Sequence of chain 2.A:
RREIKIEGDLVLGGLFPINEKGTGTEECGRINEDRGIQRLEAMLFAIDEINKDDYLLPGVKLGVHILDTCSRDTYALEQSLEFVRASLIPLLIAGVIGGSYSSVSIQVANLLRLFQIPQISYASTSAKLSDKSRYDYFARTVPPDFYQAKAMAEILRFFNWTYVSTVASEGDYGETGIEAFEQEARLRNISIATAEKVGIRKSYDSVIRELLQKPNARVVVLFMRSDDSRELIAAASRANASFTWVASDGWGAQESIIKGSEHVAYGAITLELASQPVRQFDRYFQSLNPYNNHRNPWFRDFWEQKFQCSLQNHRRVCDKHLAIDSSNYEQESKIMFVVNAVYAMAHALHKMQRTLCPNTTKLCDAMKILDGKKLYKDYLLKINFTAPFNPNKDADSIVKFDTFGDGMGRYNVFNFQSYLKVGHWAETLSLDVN

Binding-site contacts:
Ligand atom C8 contacts residue ALA174 of chain 2.A at 3.6 Å (hydrophobic).
Ligand atom C7 contacts residue ARG66 of chain 2.A at 4.3 Å.
Ligand atom C4 contacts residue SER153 of chain 2.A at 3.2 Å.
Ligand atom S19 contacts residue ARG66 of chain 2.A at 3.2 Å (salt-bridge).
Ligand atom C10 contacts residue ALA174 of chain 2.A at 3.7 Å (hydrophobic).
Ligand atom O15 contacts residue ALA174 of chain 2.A at 4.0 Å.
Ligand atom O15 contacts residue LYS391 of chain 2.A at 3.2 Å.
Ligand atom O17 contacts residue SER151 of chain 2.A at 3.9 Å.
Ligand atom O18 contacts residue SER153 of chain 2.A at 2.9 Å (h-bond).
Ligand atom C4 contacts residue TYR152 of chain 2.A at 4.2 Å (hydrophobic).
Ligand atom C6 contacts residue ARG66 of chain 2.A at 4.1 Å.
Ligand atom C3 contacts residue ARG66 of chain 2.A at 3.6 Å.
Ligand atom C9 contacts residue TYR152 of chain 2.A at 3.6 Å (hydrophobic).
Ligand atom O16 contacts residue THR176 of chain 2.A at 2.7 Å (h-bond).
Ligand atom C8 contacts residue SER151 of chain 2.A at 3.9 Å.
Ligand atom O15 contacts residue ARG70 of chain 2.A at 2.8 Å (salt-bridge).
Ligand atom N11 contacts residue ARG279 of chain 2.A at 4.3 Å.
Ligand atom C4 contacts residue ALA174 of chain 2.A at 3.8 Å (hydrophobic).
Ligand atom N14 contacts residue THR176 of chain 2.A at 3.0 Å (h-bond).
Ligand atom C4 contacts residue SER151 of chain 2.A at 4.0 Å.
Ligand atom C3 contacts residue ARG70 of chain 2.A at 3.4 Å.
Ligand atom N14 contacts residue ALA174 of chain 2.A at 3.5 Å (h-bond).
Ligand atom O16 contacts residue ALA174 of chain 2.A at 3.2 Å (h-bond).
Ligand atom O16 contacts residue SER177 of chain 2.A at 4.1 Å.
Ligand atom O15 contacts residue ARG66 of chain 2.A at 4.0 Å.
Ligand atom C2 contacts residue ARG66 of chain 2.A at 4.4 Å.
Ligand atom O18 contacts residue SER151 of chain 2.A at 3.9 Å.
Ligand atom C7 contacts residue TYR152 of chain 2.A at 3.6 Å (hydrophobic).
Ligand atom O16 contacts residue SER151 of chain 2.A at 4.2 Å.
Ligand atom O17 contacts residue ALA174 of chain 2.A at 3.9 Å.
Ligand atom O16 contacts residue SER153 of chain 2.A at 2.7 Å (h-bond).
Ligand atom C4 contacts residue THR176 of chain 2.A at 3.8 Å.
Ligand atom C10 contacts residue THR176 of chain 2.A at 3.9 Å.
Ligand atom C3 contacts residue ALA174 of chain 2.A at 3.9 Å (hydrophobic).
Ligand atom O17 contacts residue ARG70 of chain 2.A at 2.8 Å (salt-bridge).
Ligand atom O17 contacts residue ARG66 of chain 2.A at 3.4 Å (salt-bridge).
Ligand atom C4 contacts residue SER175 of chain 2.A at 4.0 Å.
Ligand atom O16 contacts residue SER175 of chain 2.A at 3.2 Å.
Ligand atom O18 contacts residue TYR152 of chain 2.A at 3.2 Å.
Ligand atom C3 contacts residue LYS391 of chain 2.A at 4.3 Å.

The protein below binds the small molecule below.
Small molecule (SMILES): N[C@@]1(C(=O)O)C[C@@H](Sc2nc[nH]n2)[C@H]2[C@H](C(=O)O)[C@H]21